Binding-site contacts:
Ligand atom CG1 contacts residue GLU695 of chain 1.C at 3.9 Å.
Ligand atom CG2 contacts residue TYR445 of chain 1.C at 3.4 Å (hydrophobic).
Ligand atom CB contacts residue GLU695 of chain 1.C at 4.1 Å.
Ligand atom OXT contacts residue LEU474 of chain 1.C at 3.8 Å.
Ligand atom N contacts residue THR475 of chain 1.C at 3.1 Å (h-bond).
Ligand atom CG1 contacts residue THR645 of chain 1.C at 3.1 Å.
Ligand atom OXT contacts residue TYR445 of chain 1.C at 3.9 Å.
Ligand atom OXT contacts residue SER644 of chain 1.C at 3.5 Å (h-bond).
Ligand atom O contacts residue GLY643 of chain 1.C at 3.7 Å.
Ligand atom OD1 contacts residue SER644 of chain 1.C at 2.6 Å (h-bond).
Ligand atom C contacts residue SER644 of chain 1.C at 3.2 Å.
Ligand atom CD contacts residue MET698 of chain 1.C at 3.8 Å (hydrophobic).
Ligand atom CD1 contacts residue TYR445 of chain 1.C at 3.6 Å (hydrophobic).
Ligand atom OXT contacts residue ARG480 of chain 1.C at 2.9 Å (salt-bridge).
Ligand atom CG1 contacts residue SER644 of chain 1.C at 3.7 Å.
Ligand atom OXT contacts residue THR475 of chain 1.C at 2.8 Å (h-bond).
Ligand atom OD2 contacts residue GLU695 of chain 1.C at 3.3 Å.
Ligand atom CD2 contacts residue LEU640 of chain 1.C at 3.8 Å (hydrophobic).
Ligand atom CG contacts residue TYR445 of chain 1.C at 3.6 Å (hydrophobic).
Ligand atom N contacts residue TYR722 of chain 1.C at 3.8 Å.
Ligand atom CA contacts residue SER644 of chain 1.C at 4.0 Å.
Ligand atom OD2 contacts residue THR645 of chain 1.C at 2.2 Å (h-bond).
Ligand atom OD1 contacts residue GLY643 of chain 1.C at 3.1 Å.
Ligand atom C contacts residue ARG480 of chain 1.C at 3.6 Å.
Ligand atom CD2 contacts residue TYR445 of chain 1.C at 3.6 Å (hydrophobic).
Ligand atom O contacts residue SER644 of chain 1.C at 3.0 Å (h-bond).
Ligand atom CA contacts residue GLU695 of chain 1.C at 3.3 Å.
Ligand atom CA contacts residue THR475 of chain 1.C at 3.1 Å.
Ligand atom CD contacts residue GLU695 of chain 1.C at 3.4 Å.
Ligand atom O contacts residue ARG480 of chain 1.C at 3.0 Å (salt-bridge).
Ligand atom CB1 contacts residue GLU695 of chain 1.C at 3.5 Å.
Ligand atom OD1 contacts residue THR645 of chain 1.C at 2.7 Å (h-bond).
Ligand atom CB1 contacts residue LEU640 of chain 1.C at 3.8 Å (hydrophobic).
Ligand atom CD contacts residue TYR445 of chain 1.C at 3.5 Å (hydrophobic).
Ligand atom OXT contacts residue PRO473 of chain 1.C at 3.7 Å.
Ligand atom N contacts residue GLU695 of chain 1.C at 3.0 Å (salt-bridge).
Ligand atom N contacts residue PRO473 of chain 1.C at 3.2 Å (h-bond).
Ligand atom CD1 contacts residue MET698 of chain 1.C at 3.7 Å (hydrophobic).
Ligand atom CD contacts residue PRO473 of chain 1.C at 3.3 Å (hydrophobic).
Ligand atom C contacts residue THR475 of chain 1.C at 3.3 Å.

Sequence of chain 1.C:
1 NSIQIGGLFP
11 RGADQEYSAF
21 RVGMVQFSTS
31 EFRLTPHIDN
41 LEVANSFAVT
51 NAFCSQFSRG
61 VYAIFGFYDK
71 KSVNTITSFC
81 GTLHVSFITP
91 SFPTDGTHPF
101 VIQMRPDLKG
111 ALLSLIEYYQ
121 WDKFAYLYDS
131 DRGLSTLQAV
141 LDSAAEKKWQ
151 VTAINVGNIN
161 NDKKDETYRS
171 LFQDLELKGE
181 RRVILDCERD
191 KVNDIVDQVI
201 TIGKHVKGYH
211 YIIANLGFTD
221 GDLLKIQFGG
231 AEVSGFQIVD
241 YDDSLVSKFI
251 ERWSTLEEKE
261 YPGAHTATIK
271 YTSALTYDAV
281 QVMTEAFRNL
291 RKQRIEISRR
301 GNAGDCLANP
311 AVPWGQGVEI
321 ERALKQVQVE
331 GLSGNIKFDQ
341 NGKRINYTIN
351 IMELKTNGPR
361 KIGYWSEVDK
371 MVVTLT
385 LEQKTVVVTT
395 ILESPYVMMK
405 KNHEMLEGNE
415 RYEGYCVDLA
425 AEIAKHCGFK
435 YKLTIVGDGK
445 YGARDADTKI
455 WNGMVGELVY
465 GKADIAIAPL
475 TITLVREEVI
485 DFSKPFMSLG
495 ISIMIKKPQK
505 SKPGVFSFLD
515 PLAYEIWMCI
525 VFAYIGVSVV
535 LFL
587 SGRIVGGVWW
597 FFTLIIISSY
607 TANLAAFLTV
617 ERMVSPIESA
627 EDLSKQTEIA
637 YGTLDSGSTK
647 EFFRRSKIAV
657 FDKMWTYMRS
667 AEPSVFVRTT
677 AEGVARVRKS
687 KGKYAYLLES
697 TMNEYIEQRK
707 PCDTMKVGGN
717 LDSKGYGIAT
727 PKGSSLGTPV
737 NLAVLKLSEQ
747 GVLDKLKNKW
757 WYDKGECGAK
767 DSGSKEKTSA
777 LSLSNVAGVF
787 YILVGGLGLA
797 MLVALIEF

A small-molecule ligand and the protein it binds are described below.
Small molecule (SMILES): C=C(C)[C@H]1CN[C@H](C(=O)O)[C@H]1CC(=O)O